Sequence of chain 1.D:
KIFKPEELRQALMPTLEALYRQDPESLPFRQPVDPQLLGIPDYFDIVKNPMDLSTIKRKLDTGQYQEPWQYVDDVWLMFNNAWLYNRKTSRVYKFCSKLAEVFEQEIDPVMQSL

Binding-site contacts:
Ligand atom OAM contacts residue TYR47 of chain 1.D at 3.9 Å.
Ligand atom CAH contacts residue VAL96 of chain 1.D at 3.6 Å (hydrophobic).
Ligand atom CAA contacts residue VAL96 of chain 1.D at 4.3 Å (hydrophobic).
Ligand atom BR contacts residue ARG95 of chain 1.D at 3.8 Å.
Ligand atom CAE contacts residue ILE44 of chain 1.D at 4.3 Å (hydrophobic).
Ligand atom CAC contacts residue VAL96 of chain 1.D at 4.0 Å (hydrophobic).
Ligand atom CAA contacts residue LEU42 of chain 1.D at 4.0 Å (hydrophobic).
Ligand atom CAF contacts residue ARG95 of chain 1.D at 4.3 Å.
Ligand atom CAJ contacts residue PRO32 of chain 1.D at 3.8 Å (hydrophobic).
Ligand atom CAF contacts residue LEU42 of chain 1.D at 3.5 Å (hydrophobic).
Ligand atom CAD contacts residue VAL96 of chain 1.D at 3.9 Å (hydrophobic).
Ligand atom OAM contacts residue ASN90 of chain 1.D at 2.9 Å (h-bond).
Ligand atom OAM contacts residue ALA86 of chain 1.D at 4.0 Å.
Ligand atom CAJ contacts residue VAL37 of chain 1.D at 4.1 Å (hydrophobic).
Ligand atom OAM contacts residue TYR89 of chain 1.D at 4.2 Å.
Ligand atom NAI contacts residue PRO32 of chain 1.D at 4.2 Å.
Ligand atom CAL contacts residue VAL37 of chain 1.D at 3.5 Å (hydrophobic).
Ligand atom NAG contacts residue TYR89 of chain 1.D at 3.8 Å.
Ligand atom NAG contacts residue ILE44 of chain 1.D at 4.2 Å.
Ligand atom CAE contacts residue LEU42 of chain 1.D at 4.0 Å (hydrophobic).
Ligand atom CAC contacts residue ASN90 of chain 1.D at 3.5 Å.
Ligand atom CAH contacts residue ASN90 of chain 1.D at 3.5 Å.
Ligand atom OAM contacts residue VAL96 of chain 1.D at 3.7 Å.
Ligand atom NAI contacts residue VAL96 of chain 1.D at 3.8 Å.
Ligand atom CAJ contacts residue LEU42 of chain 1.D at 4.2 Å (hydrophobic).
Ligand atom CAD contacts residue ILE44 of chain 1.D at 3.9 Å (hydrophobic).
Ligand atom BR contacts residue LEU42 of chain 1.D at 4.2 Å.
Ligand atom CAA contacts residue ARG95 of chain 1.D at 4.1 Å.
Ligand atom CAL contacts residue PRO32 of chain 1.D at 3.6 Å (hydrophobic).
Ligand atom CAH contacts residue TYR47 of chain 1.D at 4.2 Å (hydrophobic).
Ligand atom CAD contacts residue ASN90 of chain 1.D at 3.6 Å.
Ligand atom NAG contacts residue VAL96 of chain 1.D at 3.9 Å.
Ligand atom CAL contacts residue PHE33 of chain 1.D at 4.1 Å (hydrophobic).
Ligand atom NAI contacts residue VAL37 of chain 1.D at 3.9 Å.
Ligand atom CAC contacts residue ILE44 of chain 1.D at 3.9 Å (hydrophobic).
Ligand atom NAG contacts residue ASN90 of chain 1.D at 2.9 Å (h-bond).
Ligand atom CAF contacts residue VAL96 of chain 1.D at 4.1 Å (hydrophobic).
Ligand atom CAL contacts residue VAL96 of chain 1.D at 4.2 Å (hydrophobic).
Ligand atom CAB contacts residue VAL96 of chain 1.D at 4.3 Å (hydrophobic).
Ligand atom CAE contacts residue VAL96 of chain 1.D at 3.9 Å (hydrophobic).

The protein below binds the small molecule below.
Small molecule (SMILES): CN1Cc2cc(Br)ccc2NC1=O